The protein below binds the small molecule below.
Small molecule (SMILES): N[C@@H](CCC(=O)O)C(=O)O

Binding-site contacts:
Ligand atom CB contacts residue ARG129 of chain 1.C at 4.1 Å.
Ligand atom OXT contacts residue VAL227 of chain 1.C at 3.8 Å.
Ligand atom N contacts residue ARG129 of chain 1.C at 3.2 Å (salt-bridge).
Ligand atom C contacts residue GLY229 of chain 1.C at 3.7 Å.
Ligand atom OXT contacts residue GLY229 of chain 1.C at 3.7 Å.
Ligand atom O contacts residue GLY228 of chain 1.C at 4.4 Å.
Ligand atom OXT contacts residue PHE230 of chain 1.C at 4.3 Å.
Ligand atom OE2 contacts residue ARG129 of chain 1.C at 2.2 Å (salt-bridge).
Ligand atom CD contacts residue ARG129 of chain 1.C at 3.0 Å.
Ligand atom CG contacts residue ARG129 of chain 1.C at 3.1 Å.
Ligand atom OXT contacts residue GLY228 of chain 1.C at 4.2 Å.
Ligand atom CA contacts residue ARG129 of chain 1.C at 4.3 Å.
Ligand atom N contacts residue GLY228 of chain 1.C at 4.0 Å.
Ligand atom O contacts residue GLY229 of chain 1.C at 3.4 Å (h-bond).
Ligand atom OE1 contacts residue ARG129 of chain 1.C at 4.2 Å.
Ligand atom C contacts residue GLY228 of chain 1.C at 4.3 Å.

Sequence of chain 1.C:
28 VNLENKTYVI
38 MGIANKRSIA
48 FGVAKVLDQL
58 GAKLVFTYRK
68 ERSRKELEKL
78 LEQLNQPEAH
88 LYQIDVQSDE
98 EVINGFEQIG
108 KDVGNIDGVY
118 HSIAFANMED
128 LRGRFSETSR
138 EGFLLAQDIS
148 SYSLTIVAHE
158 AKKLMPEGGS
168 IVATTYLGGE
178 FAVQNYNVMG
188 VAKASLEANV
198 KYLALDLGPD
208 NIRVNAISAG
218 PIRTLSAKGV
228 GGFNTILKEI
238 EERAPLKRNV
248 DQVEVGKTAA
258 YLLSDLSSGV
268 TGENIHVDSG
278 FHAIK